Binding-site contacts:
Ligand atom C2 contacts residue LYS132 of chain 1.B at 3.8 Å.
Ligand atom C5 contacts residue ASP45 of chain 1.B at 3.8 Å.
Ligand atom C5 contacts residue PHE1 of chain 1.B at 3.6 Å (hydrophobic).
Ligand atom O4 contacts residue ASP45 of chain 1.B at 3.9 Å.
Ligand atom C1 contacts residue PHE1 of chain 1.B at 3.7 Å (hydrophobic).
Ligand atom C3 contacts residue ASP51 of chain 1.B at 3.5 Å.
Ligand atom O5 contacts residue ASP45 of chain 1.B at 3.9 Å.
Ligand atom C8 contacts residue TYR46 of chain 1.B at 3.6 Å (hydrophobic).
Ligand atom C4 contacts residue ALA134 of chain 1.B at 3.9 Å (hydrophobic).
Ligand atom C7 contacts residue TYR46 of chain 1.B at 3.7 Å (hydrophobic).
Ligand atom O6 contacts residue PHE1 of chain 1.B at 2.7 Å (h-bond).
Ligand atom C4 contacts residue ASP53 of chain 1.B at 3.3 Å.
Ligand atom C4 contacts residue PHE1 of chain 1.B at 3.8 Å (hydrophobic).
Ligand atom C6 contacts residue ASP45 of chain 1.B at 3.8 Å.
Ligand atom O2 contacts residue ASN140 of chain 1.B at 2.8 Å (h-bond).
Ligand atom C6 contacts residue PHE1 of chain 1.B at 3.7 Å (hydrophobic).
Ligand atom O3 contacts residue ASP51 of chain 1.B at 3.8 Å.
Ligand atom O6 contacts residue ASP45 of chain 1.B at 3.1 Å (salt-bridge).
Ligand atom O3 contacts residue ALA134 of chain 1.B at 3.2 Å.
Ligand atom O3 contacts residue ASN140 of chain 1.B at 3.6 Å.
Ligand atom C3 contacts residue LYS132 of chain 1.B at 3.8 Å.
Ligand atom O3 contacts residue GLY139 of chain 1.B at 3.2 Å (h-bond).
Ligand atom C6 contacts residue ASN44 of chain 1.B at 3.3 Å.
Ligand atom O4 contacts residue PHE1 of chain 1.B at 2.8 Å (h-bond).
Ligand atom N2 contacts residue TYR46 of chain 1.B at 2.9 Å (h-bond).
Ligand atom C6 contacts residue ASP53 of chain 1.B at 3.5 Å.
Ligand atom O4 contacts residue ASP53 of chain 1.B at 2.5 Å (salt-bridge).
Ligand atom O4 contacts residue LYS132 of chain 1.B at 3.2 Å (salt-bridge).
Ligand atom O5 contacts residue PHE1 of chain 1.B at 2.9 Å (h-bond).
Ligand atom O3 contacts residue PHE1 of chain 1.B at 3.7 Å.
Ligand atom C4 contacts residue ASP51 of chain 1.B at 3.4 Å.
Ligand atom C4 contacts residue ASP45 of chain 1.B at 3.3 Å.
Ligand atom O6 contacts residue ASN44 of chain 1.B at 3.5 Å.
Ligand atom C1 contacts residue TYR46 of chain 1.B at 3.8 Å (hydrophobic).
Ligand atom O1 contacts residue TYR46 of chain 1.B at 3.0 Å (h-bond).
Ligand atom O6 contacts residue ASP53 of chain 1.B at 2.6 Å (salt-bridge).
Ligand atom C2 contacts residue TYR46 of chain 1.B at 3.9 Å (hydrophobic).
Ligand atom O3 contacts residue LYS132 of chain 1.B at 2.9 Å (salt-bridge).
Ligand atom C5 contacts residue TYR46 of chain 1.B at 3.9 Å (hydrophobic).
Ligand atom C6 contacts residue ASP45 of chain 1.B at 3.6 Å.

Sequence of chain 1.B:
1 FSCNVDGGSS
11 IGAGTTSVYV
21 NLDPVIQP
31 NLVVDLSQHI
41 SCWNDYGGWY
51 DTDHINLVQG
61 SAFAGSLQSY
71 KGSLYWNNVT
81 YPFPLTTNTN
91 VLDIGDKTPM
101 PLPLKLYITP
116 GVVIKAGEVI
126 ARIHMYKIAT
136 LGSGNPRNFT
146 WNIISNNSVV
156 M

A small-molecule ligand and the protein it binds are described below.
Small molecule (SMILES): CC(=O)N[C@@H]1[C@@H](O[C@@H]2O[C@H](CO)[C@H](O)[C@H](O)[C@H]2O)[C@@H](O)[C@@H](CO)O[C@@H]1O